Binding-site contacts:
Ligand atom O2 contacts residue SER141 of chain 2.A at 3.2 Å (h-bond).
Ligand atom N4 contacts residue TYR61 of chain 2.A at 4.0 Å.
Ligand atom O contacts residue ARG95 of chain 2.A at 2.8 Å (salt-bridge).
Ligand atom C6 contacts residue TYR216 of chain 2.A at 3.7 Å (hydrophobic).
Ligand atom OXT contacts residue ARG95 of chain 2.A at 2.7 Å (salt-bridge).
Ligand atom C contacts residue THR90 of chain 2.A at 3.9 Å.
Ligand atom O contacts residue TYR61 of chain 2.A at 3.5 Å.
Ligand atom O1 contacts residue SER141 of chain 2.A at 3.3 Å (h-bond).
Ligand atom CA contacts residue THR90 of chain 2.A at 3.8 Å.
Ligand atom C19 contacts residue SER141 of chain 2.A at 4.0 Å.
Ligand atom N contacts residue THR90 of chain 2.A at 3.0 Å (h-bond).
Ligand atom OXT contacts residue TYR61 of chain 2.A at 3.9 Å.
Ligand atom O1 contacts residue THR142 of chain 2.A at 2.9 Å (h-bond).
Ligand atom OXT contacts residue LEU89 of chain 2.A at 3.5 Å.
Ligand atom C3 contacts residue TYR61 of chain 2.A at 3.5 Å (hydrophobic).
Ligand atom CB contacts residue TYR61 of chain 2.A at 3.7 Å (hydrophobic).
Ligand atom C3 contacts residue PRO88 of chain 2.A at 3.7 Å (hydrophobic).
Ligand atom C6 contacts residue TYR16 of chain 2.A at 3.9 Å (hydrophobic).
Ligand atom OXT contacts residue THR90 of chain 2.A at 2.9 Å (h-bond).
Ligand atom C17 contacts residue SER141 of chain 2.A at 3.9 Å.
Ligand atom C10 contacts residue SER141 of chain 2.A at 3.3 Å.
Ligand atom O2 contacts residue THR142 of chain 2.A at 2.8 Å (h-bond).
Ligand atom CB contacts residue PRO88 of chain 2.A at 4.1 Å (hydrophobic).
Ligand atom C6 contacts residue TYR61 of chain 2.A at 4.1 Å (hydrophobic).
Ligand atom N contacts residue TYR216 of chain 2.A at 3.6 Å.
Ligand atom C2 contacts residue TYR216 of chain 2.A at 3.8 Å (hydrophobic).
Ligand atom O2 contacts residue GLU190 of chain 2.A at 4.0 Å.
Ligand atom C contacts residue ARG95 of chain 2.A at 3.5 Å.
Ligand atom O1 contacts residue GLY140 of chain 2.A at 3.7 Å.
Ligand atom C10 contacts residue THR142 of chain 2.A at 3.3 Å.
Ligand atom C contacts residue TYR61 of chain 2.A at 3.9 Å (hydrophobic).
Ligand atom O8 contacts residue SER141 of chain 2.A at 3.7 Å.
Ligand atom O7 contacts residue SER193 of chain 2.A at 3.3 Å (h-bond).
Ligand atom S20 contacts residue VAL137 of chain 2.A at 3.6 Å.
Ligand atom N contacts residue PRO88 of chain 2.A at 2.9 Å (h-bond).
Ligand atom CA contacts residue PRO88 of chain 2.A at 3.8 Å (hydrophobic).
Ligand atom OXT contacts residue PRO88 of chain 2.A at 3.8 Å.
Ligand atom C6 contacts residue PRO88 of chain 2.A at 3.8 Å (hydrophobic).
Ligand atom S20 contacts residue GLY140 of chain 2.A at 4.0 Å.
Ligand atom C6 contacts residue GLU13 of chain 2.A at 3.9 Å.

The small molecule below binds the protein below.
Small molecule (SMILES): Cc1cn(C[C@H](N)C(=O)O)c(=O)n(Cc2ccsc2C(=O)O)c1=O

Sequence of chain 2.A:
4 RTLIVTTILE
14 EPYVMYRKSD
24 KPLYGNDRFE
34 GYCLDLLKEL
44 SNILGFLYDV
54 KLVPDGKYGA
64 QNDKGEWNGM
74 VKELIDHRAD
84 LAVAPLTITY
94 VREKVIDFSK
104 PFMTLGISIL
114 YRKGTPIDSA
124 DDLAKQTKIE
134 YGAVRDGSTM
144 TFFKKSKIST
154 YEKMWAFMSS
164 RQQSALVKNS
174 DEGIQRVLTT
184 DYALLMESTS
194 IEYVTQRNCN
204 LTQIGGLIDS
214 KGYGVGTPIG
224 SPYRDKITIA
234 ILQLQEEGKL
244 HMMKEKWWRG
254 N